Sequence of chain 1.A:
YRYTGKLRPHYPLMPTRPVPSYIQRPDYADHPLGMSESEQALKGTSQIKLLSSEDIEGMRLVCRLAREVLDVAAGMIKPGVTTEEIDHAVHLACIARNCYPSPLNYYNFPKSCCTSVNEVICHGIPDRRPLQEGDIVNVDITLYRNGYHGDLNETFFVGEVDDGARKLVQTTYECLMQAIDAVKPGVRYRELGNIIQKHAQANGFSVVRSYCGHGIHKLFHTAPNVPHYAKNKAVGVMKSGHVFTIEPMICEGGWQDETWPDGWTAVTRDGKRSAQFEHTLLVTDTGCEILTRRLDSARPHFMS

The protein below binds the small molecule below.
Small molecule (SMILES): Cc1nc(-c2ccccn2)nc(N2CCN(CCO)CC2)c1Cl

Binding-site contacts:
Ligand atom CL contacts residue HIS246 of chain 1.A at 4.0 Å.
Ligand atom C5 contacts residue TYR131 of chain 1.A at 4.0 Å (hydrophobic).
Ligand atom C1 contacts residue CYS139 of chain 1.A at 3.5 Å (hydrophobic).
Ligand atom C7 contacts residue TYR131 of chain 1.A at 4.0 Å (hydrophobic).
Ligand atom C2 contacts residue CYS139 of chain 1.A at 3.8 Å (hydrophobic).
Ligand atom C4 contacts residue TYR131 of chain 1.A at 3.4 Å (hydrophobic).
Ligand atom N23 contacts residue HIS148 of chain 1.A at 3.0 Å (h-bond).
Ligand atom C1 contacts residue CO1 of chain 1.D at 3.1 Å.
Ligand atom C5 contacts residue HIS246 of chain 1.A at 3.9 Å.
Ligand atom C9 contacts residue HIS148 of chain 1.A at 4.0 Å.
Ligand atom C7 contacts residue HIS246 of chain 1.A at 3.6 Å.
Ligand atom C9 contacts residue CO1 of chain 1.D at 3.2 Å.
Ligand atom N4 contacts residue TYR131 of chain 1.A at 3.8 Å.
Ligand atom N3 contacts residue CO1 of chain 1.D at 2.2 Å.
Ligand atom C6 contacts residue HIS148 of chain 1.A at 3.5 Å.
Ligand atom C4 contacts residue TRP289 of chain 1.A at 3.3 Å (hydrophobic).
Ligand atom C8 contacts residue HIS246 of chain 1.A at 3.6 Å.
Ligand atom C1 contacts residue HIS148 of chain 1.A at 3.6 Å.
Ligand atom N3 contacts residue HIS246 of chain 1.A at 3.1 Å (h-bond).
Ligand atom N2 contacts residue HIS246 of chain 1.A at 3.5 Å.
Ligand atom N23 contacts residue CO1 of chain 1.D at 2.1 Å.
Ligand atom C6 contacts residue HIS246 of chain 1.A at 3.3 Å.
Ligand atom C2 contacts residue PHE134 of chain 1.A at 3.8 Å (hydrophobic).
Ligand atom C5 contacts residue HIS148 of chain 1.A at 3.4 Å.
Ligand atom C3 contacts residue TRP289 of chain 1.A at 3.6 Å (hydrophobic).
Ligand atom C6 contacts residue TYR131 of chain 1.A at 4.0 Å (hydrophobic).
Ligand atom N2 contacts residue TYR131 of chain 1.A at 3.3 Å.
Ligand atom C6 contacts residue CO1 of chain 1.D at 3.0 Å.
Ligand atom C13 contacts residue TYR131 of chain 1.A at 3.8 Å (hydrophobic).
Ligand atom C5 contacts residue CO1 of chain 1.D at 2.9 Å.
Ligand atom C10 contacts residue HIS246 of chain 1.A at 3.9 Å.
Ligand atom C10 contacts residue TYR131 of chain 1.A at 3.5 Å (hydrophobic).
Ligand atom C3 contacts residue TYR131 of chain 1.A at 3.8 Å (hydrophobic).
Ligand atom C9 contacts residue HIS246 of chain 1.A at 3.1 Å.
Ligand atom C3 contacts residue PHE134 of chain 1.A at 3.9 Å (hydrophobic).
Ligand atom C16 contacts residue HIS246 of chain 1.A at 3.5 Å.
Ligand atom N3 contacts residue HIS148 of chain 1.A at 3.2 Å (h-bond).
Ligand atom C16 contacts residue CO1 of chain 1.D at 3.5 Å.
Ligand atom O1 contacts residue TYR132 of chain 1.A at 3.9 Å.
Ligand atom C12 contacts residue TYR132 of chain 1.A at 3.8 Å (hydrophobic).